Binding-site contacts:
Ligand atom N2 contacts residue ASN616 of chain 1.C at 2.9 Å (h-bond).
Ligand atom C4 contacts residue ASN616 of chain 1.C at 4.2 Å.
Ligand atom O5 contacts residue ASN616 of chain 1.C at 2.4 Å (h-bond).
Ligand atom C8 contacts residue ASN616 of chain 1.C at 4.2 Å.
Ligand atom O5 contacts residue THR618 of chain 1.C at 4.2 Å.
Ligand atom C3 contacts residue ASN616 of chain 1.C at 3.8 Å.
Ligand atom C5 contacts residue ASN616 of chain 1.C at 3.7 Å.
Ligand atom C8 contacts residue GLN644 of chain 1.C at 4.0 Å.
Ligand atom C2 contacts residue ASN616 of chain 1.C at 2.5 Å.
Ligand atom C1 contacts residue ASN616 of chain 1.C at 1.4 Å.
Ligand atom C7 contacts residue ASN616 of chain 1.C at 3.4 Å.
Ligand atom O7 contacts residue ASN616 of chain 1.C at 3.6 Å (h-bond).
Ligand atom C1 contacts residue THR618 of chain 1.C at 4.4 Å.

Sequence of chain 1.C:
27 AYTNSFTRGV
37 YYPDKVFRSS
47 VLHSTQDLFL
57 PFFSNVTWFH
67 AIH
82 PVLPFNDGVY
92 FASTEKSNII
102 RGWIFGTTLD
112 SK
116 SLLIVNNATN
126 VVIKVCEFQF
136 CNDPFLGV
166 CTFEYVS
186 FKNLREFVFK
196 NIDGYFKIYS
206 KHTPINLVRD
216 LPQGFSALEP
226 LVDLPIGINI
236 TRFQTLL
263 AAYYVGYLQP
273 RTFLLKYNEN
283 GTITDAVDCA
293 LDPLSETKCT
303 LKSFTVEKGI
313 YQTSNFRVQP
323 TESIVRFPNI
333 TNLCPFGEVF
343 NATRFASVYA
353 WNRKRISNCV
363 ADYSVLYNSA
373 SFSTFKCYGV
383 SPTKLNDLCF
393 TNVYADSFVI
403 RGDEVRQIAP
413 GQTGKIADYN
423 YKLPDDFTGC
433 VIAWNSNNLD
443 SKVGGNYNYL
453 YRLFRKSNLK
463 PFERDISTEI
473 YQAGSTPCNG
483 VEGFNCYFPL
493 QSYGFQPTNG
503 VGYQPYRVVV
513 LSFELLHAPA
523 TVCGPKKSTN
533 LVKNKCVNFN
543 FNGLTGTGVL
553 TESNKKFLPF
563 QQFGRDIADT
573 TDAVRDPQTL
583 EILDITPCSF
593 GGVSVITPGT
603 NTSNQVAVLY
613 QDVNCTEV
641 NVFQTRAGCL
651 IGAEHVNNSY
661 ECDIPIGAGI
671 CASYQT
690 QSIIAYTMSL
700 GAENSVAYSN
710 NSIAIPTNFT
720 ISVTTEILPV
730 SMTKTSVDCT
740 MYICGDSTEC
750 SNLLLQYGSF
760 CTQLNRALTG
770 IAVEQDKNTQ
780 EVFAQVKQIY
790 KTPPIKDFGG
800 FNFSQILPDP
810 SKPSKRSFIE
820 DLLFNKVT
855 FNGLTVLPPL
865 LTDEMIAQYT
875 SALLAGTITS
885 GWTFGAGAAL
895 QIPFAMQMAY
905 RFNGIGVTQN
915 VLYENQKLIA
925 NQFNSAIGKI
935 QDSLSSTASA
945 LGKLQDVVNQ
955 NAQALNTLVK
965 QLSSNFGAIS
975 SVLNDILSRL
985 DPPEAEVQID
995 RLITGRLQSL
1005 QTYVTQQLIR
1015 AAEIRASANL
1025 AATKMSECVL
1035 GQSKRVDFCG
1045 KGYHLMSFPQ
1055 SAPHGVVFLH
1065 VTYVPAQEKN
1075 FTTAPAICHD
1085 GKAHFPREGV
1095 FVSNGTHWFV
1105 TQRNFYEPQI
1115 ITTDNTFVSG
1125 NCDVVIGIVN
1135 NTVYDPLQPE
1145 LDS

This protein binds this small molecule.
Small molecule (SMILES): CC(=O)N[C@@H]1[C@@H](O)[C@H](O)[C@@H](CO)O[C@H]1O